The protein below binds the small molecule below.
Small molecule (SMILES): CC(=O)N[C@@H]1[C@@H](O)[C@H](O)[C@@H](CO)O[C@H]1O

Sequence of chain 38.B:
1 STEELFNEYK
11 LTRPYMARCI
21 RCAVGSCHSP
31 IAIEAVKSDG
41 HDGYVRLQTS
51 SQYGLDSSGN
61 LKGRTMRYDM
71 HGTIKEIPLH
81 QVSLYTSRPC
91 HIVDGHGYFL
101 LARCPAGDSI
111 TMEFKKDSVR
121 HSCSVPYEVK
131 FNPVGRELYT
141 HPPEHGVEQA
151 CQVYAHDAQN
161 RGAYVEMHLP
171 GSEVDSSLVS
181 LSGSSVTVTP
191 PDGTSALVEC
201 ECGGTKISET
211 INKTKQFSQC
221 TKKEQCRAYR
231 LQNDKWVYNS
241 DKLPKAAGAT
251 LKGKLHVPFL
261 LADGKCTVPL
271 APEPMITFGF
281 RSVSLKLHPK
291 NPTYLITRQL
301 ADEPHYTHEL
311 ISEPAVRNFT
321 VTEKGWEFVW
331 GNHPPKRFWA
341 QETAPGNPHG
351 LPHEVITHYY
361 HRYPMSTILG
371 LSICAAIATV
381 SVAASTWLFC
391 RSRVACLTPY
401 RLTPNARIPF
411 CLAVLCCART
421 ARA

Sequence of chain 11.A:
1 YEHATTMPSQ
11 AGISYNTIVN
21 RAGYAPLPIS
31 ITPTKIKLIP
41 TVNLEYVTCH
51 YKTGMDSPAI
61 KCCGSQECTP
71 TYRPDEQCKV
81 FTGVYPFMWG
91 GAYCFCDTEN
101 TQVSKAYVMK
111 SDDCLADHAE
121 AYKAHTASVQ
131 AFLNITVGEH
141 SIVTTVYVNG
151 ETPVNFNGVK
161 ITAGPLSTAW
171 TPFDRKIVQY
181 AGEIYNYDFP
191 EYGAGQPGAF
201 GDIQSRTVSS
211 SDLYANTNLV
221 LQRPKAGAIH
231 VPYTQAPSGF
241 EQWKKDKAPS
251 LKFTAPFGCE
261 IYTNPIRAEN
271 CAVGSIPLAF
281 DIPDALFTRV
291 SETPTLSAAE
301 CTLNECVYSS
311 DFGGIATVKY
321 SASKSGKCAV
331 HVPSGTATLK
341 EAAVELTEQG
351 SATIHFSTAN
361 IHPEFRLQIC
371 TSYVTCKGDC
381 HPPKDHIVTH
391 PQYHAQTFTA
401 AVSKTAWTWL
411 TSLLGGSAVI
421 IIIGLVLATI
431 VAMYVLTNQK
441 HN

Binding-site contacts:
Ligand atom O7 contacts residue GLU305 of chain 11.A at 2.4 Å (salt-bridge).
Ligand atom O5 contacts residue SER284 of chain 38.B at 4.2 Å.
Ligand atom O6 contacts residue SER284 of chain 38.B at 2.4 Å (h-bond).
Ligand atom O6 contacts residue ASN318 of chain 38.B at 2.9 Å (h-bond).
Ligand atom C7 contacts residue GLU305 of chain 11.A at 3.6 Å.
Ligand atom C8 contacts residue GLU305 of chain 11.A at 4.5 Å.
Ligand atom C6 contacts residue SER284 of chain 38.B at 3.4 Å.
Ligand atom N2 contacts residue GLU305 of chain 11.A at 4.4 Å.
Ligand atom C6 contacts residue ASN318 of chain 38.B at 3.2 Å.
Ligand atom C5 contacts residue SER284 of chain 38.B at 4.5 Å.